Sequence of chain 55.K:
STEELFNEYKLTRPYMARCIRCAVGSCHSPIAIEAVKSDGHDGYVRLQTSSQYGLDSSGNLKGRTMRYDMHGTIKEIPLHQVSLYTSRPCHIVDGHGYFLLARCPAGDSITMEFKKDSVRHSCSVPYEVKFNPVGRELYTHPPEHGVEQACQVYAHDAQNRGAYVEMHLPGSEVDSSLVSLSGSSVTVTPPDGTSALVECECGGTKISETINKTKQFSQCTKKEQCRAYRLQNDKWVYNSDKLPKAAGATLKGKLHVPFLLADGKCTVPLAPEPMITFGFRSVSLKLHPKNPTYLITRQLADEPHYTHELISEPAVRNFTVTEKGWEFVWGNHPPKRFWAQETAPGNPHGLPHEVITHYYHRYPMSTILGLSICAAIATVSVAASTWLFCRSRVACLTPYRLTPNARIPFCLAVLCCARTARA

This small molecule binds to this protein.
Small molecule (SMILES): CC(=O)N[C@@H]1[C@@H](O)[C@H](O)[C@@H](CO)O[C@H]1O

Binding-site contacts:
Ligand atom C1 contacts residue ASN212 of chain 55.K at 1.4 Å.
Ligand atom N2 contacts residue ILE211 of chain 55.K at 4.0 Å.
Ligand atom C1 contacts residue ILE211 of chain 55.K at 4.2 Å (hydrophobic).
Ligand atom C3 contacts residue ASN212 of chain 55.K at 3.8 Å.
Ligand atom C5 contacts residue ASN212 of chain 55.K at 3.7 Å.
Ligand atom C7 contacts residue ASN212 of chain 55.K at 3.7 Å.
Ligand atom O5 contacts residue ASN212 of chain 55.K at 2.4 Å (h-bond).
Ligand atom C2 contacts residue ASN212 of chain 55.K at 2.5 Å.
Ligand atom N2 contacts residue ASN212 of chain 55.K at 2.9 Å (h-bond).
Ligand atom C4 contacts residue ASN212 of chain 55.K at 4.2 Å.
Ligand atom O7 contacts residue ASN212 of chain 55.K at 4.1 Å.